Binding-site contacts:
Ligand atom C17 contacts residue HEM1 of chain 1.H at 3.3 Å.
Ligand atom CL7' contacts residue MET40 of chain 1.B at 3.3 Å.
Ligand atom C2' contacts residue TYR410 of chain 1.B at 4.1 Å (hydrophobic).
Ligand atom C20 contacts residue HEM1 of chain 1.H at 3.5 Å.
Ligand atom C15 contacts residue GLN182 of chain 1.B at 3.3 Å.
Ligand atom C12 contacts residue GLU296 of chain 1.B at 3.9 Å.
Ligand atom C5' contacts residue TRP10 of chain 1.A at 3.6 Å (hydrophobic).
Ligand atom C05 contacts residue PHE288 of chain 1.B at 4.2 Å (hydrophobic).
Ligand atom C05 contacts residue GLY290 of chain 1.B at 4.0 Å.
Ligand atom N13 contacts residue GLU296 of chain 1.B at 3.7 Å.
Ligand atom C12 contacts residue VAL271 of chain 1.B at 3.4 Å (hydrophobic).
Ligand atom C15 contacts residue VAL271 of chain 1.B at 4.2 Å (hydrophobic).
Ligand atom N01 contacts residue HEM1 of chain 1.H at 2.2 Å.
Ligand atom C2' contacts residue MET40 of chain 1.B at 4.2 Å (hydrophobic).
Ligand atom CL7' contacts residue LEU41 of chain 1.B at 3.9 Å.
Ligand atom C05 contacts residue HEM1 of chain 1.H at 3.2 Å.
Ligand atom C14 contacts residue GLU296 of chain 1.B at 3.9 Å.
Ligand atom C14 contacts residue VAL271 of chain 1.B at 3.8 Å (hydrophobic).
Ligand atom C21 contacts residue TRP382 of chain 1.B at 3.9 Å (hydrophobic).
Ligand atom C16 contacts residue ALA270 of chain 1.B at 3.8 Å (hydrophobic).
Ligand atom C16 contacts residue GLN182 of chain 1.B at 3.3 Å.
Ligand atom N19 contacts residue TRP382 of chain 1.B at 4.2 Å.
Ligand atom N11 contacts residue VAL271 of chain 1.B at 3.8 Å.
Ligand atom C5' contacts residue MET40 of chain 1.B at 3.8 Å (hydrophobic).
Ligand atom CL7' contacts residue TYR410 of chain 1.B at 3.6 Å.
Ligand atom N13 contacts residue VAL271 of chain 1.B at 3.4 Å.
Ligand atom N03 contacts residue VAL271 of chain 1.B at 3.8 Å.
Ligand atom N11 contacts residue PRO269 of chain 1.B at 3.3 Å.
Ligand atom N19 contacts residue HEM1 of chain 1.H at 2.7 Å (h-bond).
Ligand atom N11 contacts residue ALA270 of chain 1.B at 3.7 Å.
Ligand atom C02 contacts residue HEM1 of chain 1.H at 3.1 Å.
Ligand atom C4' contacts residue TRP10 of chain 1.A at 3.7 Å (hydrophobic).
Ligand atom C18 contacts residue VAL271 of chain 1.B at 3.8 Å (hydrophobic).
Ligand atom C16 contacts residue PRO269 of chain 1.B at 3.7 Å (hydrophobic).
Ligand atom N13 contacts residue HEM1 of chain 1.H at 4.1 Å.
Ligand atom C4' contacts residue MET40 of chain 1.B at 3.6 Å (hydrophobic).
Ligand atom C18 contacts residue HEM1 of chain 1.H at 3.5 Å.
Ligand atom C21 contacts residue HEM1 of chain 1.H at 3.5 Å.
Ligand atom C04 contacts residue PRO269 of chain 1.B at 3.5 Å (hydrophobic).
Ligand atom C3' contacts residue MET40 of chain 1.B at 3.8 Å (hydrophobic).

The small molecule below binds the protein below.
Small molecule (SMILES): Clc1cccc(CCCNCCc2ccnc(-n3ccnc3)n2)c1

Sequence of chain 1.A:
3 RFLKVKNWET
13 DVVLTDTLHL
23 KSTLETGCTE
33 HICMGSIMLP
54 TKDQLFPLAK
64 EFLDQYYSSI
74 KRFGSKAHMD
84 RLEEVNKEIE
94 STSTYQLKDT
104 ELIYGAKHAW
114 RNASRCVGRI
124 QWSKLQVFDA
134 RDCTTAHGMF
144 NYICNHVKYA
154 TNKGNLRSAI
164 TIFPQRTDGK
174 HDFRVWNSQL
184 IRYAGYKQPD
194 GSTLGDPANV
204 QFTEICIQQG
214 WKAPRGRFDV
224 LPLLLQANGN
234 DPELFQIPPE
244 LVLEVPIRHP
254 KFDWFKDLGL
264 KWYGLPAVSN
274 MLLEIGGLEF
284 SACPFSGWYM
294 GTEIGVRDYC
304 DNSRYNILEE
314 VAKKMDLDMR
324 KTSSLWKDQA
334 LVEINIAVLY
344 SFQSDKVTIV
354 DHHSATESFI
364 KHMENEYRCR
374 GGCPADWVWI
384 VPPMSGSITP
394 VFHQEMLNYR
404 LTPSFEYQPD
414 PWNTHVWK

Sequence of chain 1.B:
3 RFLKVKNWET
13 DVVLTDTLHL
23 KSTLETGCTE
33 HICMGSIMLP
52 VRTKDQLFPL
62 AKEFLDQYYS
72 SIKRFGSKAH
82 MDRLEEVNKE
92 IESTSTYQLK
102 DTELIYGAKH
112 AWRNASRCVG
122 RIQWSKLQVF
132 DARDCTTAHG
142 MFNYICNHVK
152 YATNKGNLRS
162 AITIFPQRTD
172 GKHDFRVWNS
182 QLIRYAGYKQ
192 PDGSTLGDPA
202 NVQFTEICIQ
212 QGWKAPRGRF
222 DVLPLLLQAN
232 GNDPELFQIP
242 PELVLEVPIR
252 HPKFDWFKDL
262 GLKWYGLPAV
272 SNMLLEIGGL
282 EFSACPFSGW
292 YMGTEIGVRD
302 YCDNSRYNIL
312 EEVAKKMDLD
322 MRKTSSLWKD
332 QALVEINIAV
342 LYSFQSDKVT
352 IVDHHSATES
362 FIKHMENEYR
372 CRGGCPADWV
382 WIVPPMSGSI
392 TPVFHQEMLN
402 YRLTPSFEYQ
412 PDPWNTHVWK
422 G